A protein and the small-molecule ligand that binds it are described below.
Small molecule (SMILES): CC1(C)O[C@@H]2[C@@H](CO[C@@]3(CNc4nc5cc6c(=O)[nH]c(N)nc6cc5[nH]4)OC(C)(C)O[C@@H]23)O1

Sequence of chain 2.A:
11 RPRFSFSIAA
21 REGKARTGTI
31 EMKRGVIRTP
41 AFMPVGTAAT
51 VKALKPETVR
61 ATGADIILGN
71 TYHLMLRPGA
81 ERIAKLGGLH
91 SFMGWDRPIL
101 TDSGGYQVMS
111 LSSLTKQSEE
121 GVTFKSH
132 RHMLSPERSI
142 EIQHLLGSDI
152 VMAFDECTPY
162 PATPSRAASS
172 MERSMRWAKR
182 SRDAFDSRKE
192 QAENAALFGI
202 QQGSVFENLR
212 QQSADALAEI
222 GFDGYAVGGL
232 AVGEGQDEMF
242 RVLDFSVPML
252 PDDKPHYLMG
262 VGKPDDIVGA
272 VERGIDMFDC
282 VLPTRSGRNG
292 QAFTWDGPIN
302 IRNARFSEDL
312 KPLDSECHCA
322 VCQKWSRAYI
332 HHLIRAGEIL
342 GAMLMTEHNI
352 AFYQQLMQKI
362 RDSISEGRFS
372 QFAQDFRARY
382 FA

Binding-site contacts:
Ligand atom N5 contacts residue MET260 of chain 2.A at 3.6 Å.
Ligand atom O2 contacts residue GLY230 of chain 2.A at 2.8 Å (h-bond).
Ligand atom N3 contacts residue SER103 of chain 2.A at 3.7 Å.
Ligand atom C10 contacts residue TYR106 of chain 2.A at 3.7 Å (hydrophobic).
Ligand atom N2 contacts residue TYR106 of chain 2.A at 3.6 Å.
Ligand atom N2 contacts residue MET260 of chain 2.A at 3.4 Å.
Ligand atom C15 contacts residue LEU231 of chain 2.A at 3.7 Å (hydrophobic).
Ligand atom N2 contacts residue ASP102 of chain 2.A at 2.7 Å (salt-bridge).
Ligand atom C8 contacts residue TYR106 of chain 2.A at 3.4 Å (hydrophobic).
Ligand atom C7 contacts residue ALA232 of chain 2.A at 3.6 Å (hydrophobic).
Ligand atom N3 contacts residue ILE201 of chain 2.A at 3.6 Å.
Ligand atom C12 contacts residue CYS158 of chain 2.A at 3.8 Å (hydrophobic).
Ligand atom N1 contacts residue GLY261 of chain 2.A at 3.6 Å.
Ligand atom N5 contacts residue ALA232 of chain 2.A at 3.4 Å (h-bond).
Ligand atom N3 contacts residue ASP102 of chain 2.A at 2.8 Å (salt-bridge).
Ligand atom C12 contacts residue ASP156 of chain 2.A at 3.6 Å.
Ligand atom C10 contacts residue ASP102 of chain 2.A at 3.7 Å.
Ligand atom C6 contacts residue GLY261 of chain 2.A at 3.6 Å.
Ligand atom O2 contacts residue ASP156 of chain 2.A at 3.6 Å (salt-bridge).
Ligand atom C11 contacts residue ASP102 of chain 2.A at 3.5 Å.
Ligand atom C11 contacts residue TYR106 of chain 2.A at 3.8 Å (hydrophobic).
Ligand atom N contacts residue ALA232 of chain 2.A at 2.9 Å (h-bond).
Ligand atom O5 contacts residue VAL282 of chain 2.A at 3.5 Å.
Ligand atom N4 contacts residue ASP156 of chain 2.A at 2.7 Å (salt-bridge).
Ligand atom O1 contacts residue ALA232 of chain 2.A at 3.5 Å (h-bond).
Ligand atom O3 contacts residue TYR106 of chain 2.A at 3.6 Å.
Ligand atom N contacts residue GLY261 of chain 2.A at 3.8 Å.
Ligand atom N3 contacts residue ASP156 of chain 2.A at 2.8 Å (salt-bridge).
Ligand atom C11 contacts residue ASP156 of chain 2.A at 3.5 Å.
Ligand atom C14 contacts residue CYS158 of chain 2.A at 3.8 Å (hydrophobic).
Ligand atom O2 contacts residue CYS158 of chain 2.A at 3.4 Å.
Ligand atom O2 contacts residue GLY229 of chain 2.A at 3.4 Å.
Ligand atom C7 contacts residue GLY261 of chain 2.A at 3.7 Å.
Ligand atom C15 contacts residue MET260 of chain 2.A at 3.8 Å (hydrophobic).
Ligand atom N5 contacts residue LEU231 of chain 2.A at 2.9 Å (h-bond).
Ligand atom O2 contacts residue GLN203 of chain 2.A at 3.0 Å (h-bond).
Ligand atom C11 contacts residue MET260 of chain 2.A at 3.7 Å (hydrophobic).
Ligand atom C9 contacts residue TYR106 of chain 2.A at 3.6 Å (hydrophobic).
Ligand atom C15 contacts residue TYR106 of chain 2.A at 3.6 Å (hydrophobic).
Ligand atom C9 contacts residue ASP102 of chain 2.A at 3.7 Å.